The small molecule below binds the protein below.
Small molecule (SMILES): C=C1[C@H](O)CC(=C/C=C2\CCC[C@]3(C)[C@@H]([C@H](C)C(=O)/C=C/C=C/C)CC[C@@H]23)C[C@H]1O

Binding-site contacts:
Ligand atom C6 contacts residue SER119 of chain 1.A at 3.6 Å.
Ligand atom C contacts residue SER122 of chain 1.A at 3.8 Å.
Ligand atom C13 contacts residue VAL144 of chain 1.A at 3.7 Å (hydrophobic).
Ligand atom C24 contacts residue VAL78 of chain 1.A at 3.9 Å (hydrophobic).
Ligand atom C12 contacts residue VAL144 of chain 1.A at 3.4 Å (hydrophobic).
Ligand atom O1 contacts residue SER119 of chain 1.A at 3.6 Å.
Ligand atom C1 contacts residue SER122 of chain 1.A at 3.8 Å.
Ligand atom O1 contacts residue TYR38 of chain 1.A at 3.0 Å (h-bond).
Ligand atom C3 contacts residue SER81 of chain 1.A at 3.7 Å.
Ligand atom C8 contacts residue TRP130 of chain 1.A at 4.0 Å (hydrophobic).
Ligand atom C3 contacts residue ARG118 of chain 1.A at 3.7 Å.
Ligand atom C9 contacts residue ARG118 of chain 1.A at 3.7 Å.
Ligand atom C22 contacts residue VAL78 of chain 1.A at 3.7 Å (hydrophobic).
Ligand atom C26 contacts residue ALA75 of chain 1.A at 3.5 Å (hydrophobic).
Ligand atom C4 contacts residue SER119 of chain 1.A at 3.9 Å.
Ligand atom C9 contacts residue TYR38 of chain 1.A at 3.7 Å (hydrophobic).
Ligand atom C23 contacts residue VAL78 of chain 1.A at 3.6 Å (hydrophobic).
Ligand atom C6 contacts residue LEU77 of chain 1.A at 3.9 Å (hydrophobic).
Ligand atom C5 contacts residue LEU77 of chain 1.A at 4.0 Å (hydrophobic).
Ligand atom C1 contacts residue TYR42 of chain 1.A at 4.0 Å (hydrophobic).
Ligand atom C4 contacts residue ILE115 of chain 1.A at 3.9 Å (hydrophobic).
Ligand atom O2 contacts residue ILE112 of chain 1.A at 3.6 Å.
Ligand atom C26 contacts residue LEU258 of chain 1.A at 3.8 Å (hydrophobic).
Ligand atom C17 contacts residue LEU157 of chain 1.A at 3.8 Å (hydrophobic).
Ligand atom C5 contacts residue SER119 of chain 1.A at 3.9 Å.
Ligand atom O contacts residue ARG118 of chain 1.A at 3.1 Å (salt-bridge).
Ligand atom O2 contacts residue HIS241 of chain 1.A at 3.8 Å.
Ligand atom C7 contacts residue SER119 of chain 1.A at 3.4 Å.
Ligand atom C contacts residue CYS132 of chain 1.A at 3.8 Å (hydrophobic).
Ligand atom C20 contacts residue HIS149 of chain 1.A at 4.0 Å.
Ligand atom C20 contacts residue LEU153 of chain 1.A at 3.6 Å (hydrophobic).
Ligand atom C23 contacts residue HIS149 of chain 1.A at 3.8 Å.
Ligand atom C26 contacts residue LEU71 of chain 1.A at 3.0 Å (hydrophobic).
Ligand atom C1 contacts residue TYR38 of chain 1.A at 3.8 Å (hydrophobic).
Ligand atom O1 contacts residue SER122 of chain 1.A at 2.9 Å (h-bond).
Ligand atom C2 contacts residue TYR38 of chain 1.A at 4.0 Å (hydrophobic).
Ligand atom C14 contacts residue TRP130 of chain 1.A at 3.5 Å (hydrophobic).
Ligand atom C4 contacts residue SER81 of chain 1.A at 3.8 Å.
Ligand atom O contacts residue ILE115 of chain 1.A at 4.0 Å.
Ligand atom O contacts residue SER81 of chain 1.A at 2.7 Å (h-bond).

Sequence of chain 1.A:
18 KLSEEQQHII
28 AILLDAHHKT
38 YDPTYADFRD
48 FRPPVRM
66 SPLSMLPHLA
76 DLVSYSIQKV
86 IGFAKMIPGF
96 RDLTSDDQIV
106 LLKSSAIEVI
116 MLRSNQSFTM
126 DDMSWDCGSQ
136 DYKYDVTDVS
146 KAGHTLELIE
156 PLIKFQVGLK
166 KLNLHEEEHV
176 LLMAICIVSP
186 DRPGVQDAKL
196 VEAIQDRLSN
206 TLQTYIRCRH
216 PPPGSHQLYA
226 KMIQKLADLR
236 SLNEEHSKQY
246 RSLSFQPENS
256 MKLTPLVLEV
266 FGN